Sequence of chain 1.A:
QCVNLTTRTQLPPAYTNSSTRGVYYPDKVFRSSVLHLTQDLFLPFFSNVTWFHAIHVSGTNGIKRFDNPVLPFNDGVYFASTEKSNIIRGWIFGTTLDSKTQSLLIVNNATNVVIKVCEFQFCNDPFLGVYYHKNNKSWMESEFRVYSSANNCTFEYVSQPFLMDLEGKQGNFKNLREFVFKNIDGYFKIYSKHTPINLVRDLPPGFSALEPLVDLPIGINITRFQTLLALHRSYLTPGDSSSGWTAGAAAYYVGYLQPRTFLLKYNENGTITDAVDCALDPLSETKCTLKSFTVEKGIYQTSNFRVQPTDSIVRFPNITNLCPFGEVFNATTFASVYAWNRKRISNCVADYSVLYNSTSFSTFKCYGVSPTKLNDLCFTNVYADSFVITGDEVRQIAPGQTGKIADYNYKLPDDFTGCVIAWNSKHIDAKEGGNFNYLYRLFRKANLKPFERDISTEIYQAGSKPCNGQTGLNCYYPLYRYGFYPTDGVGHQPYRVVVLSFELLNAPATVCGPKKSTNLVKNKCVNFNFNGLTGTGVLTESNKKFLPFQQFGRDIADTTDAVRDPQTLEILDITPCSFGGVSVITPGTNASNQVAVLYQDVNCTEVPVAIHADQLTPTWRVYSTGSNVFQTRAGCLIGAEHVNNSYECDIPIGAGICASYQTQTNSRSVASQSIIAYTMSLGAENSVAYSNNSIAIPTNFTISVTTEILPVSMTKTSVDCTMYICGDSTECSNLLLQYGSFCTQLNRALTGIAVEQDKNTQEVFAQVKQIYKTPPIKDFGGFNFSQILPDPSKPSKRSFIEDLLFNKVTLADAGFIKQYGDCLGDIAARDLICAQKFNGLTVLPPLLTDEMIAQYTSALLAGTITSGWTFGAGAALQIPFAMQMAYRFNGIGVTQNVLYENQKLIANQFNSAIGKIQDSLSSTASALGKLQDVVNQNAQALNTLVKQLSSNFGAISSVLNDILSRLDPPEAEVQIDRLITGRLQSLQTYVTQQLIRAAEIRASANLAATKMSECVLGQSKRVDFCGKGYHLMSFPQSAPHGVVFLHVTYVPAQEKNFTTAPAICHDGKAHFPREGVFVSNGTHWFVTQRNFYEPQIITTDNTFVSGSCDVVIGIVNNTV

The protein below binds the small molecule below.
Small molecule (SMILES): CC(=O)N[C@H]1[C@H](O[C@H]2[C@H](O)[C@@H](NC(C)=O)CO[C@@H]2CO)O[C@H](CO)[C@@H](O)[C@@H]1O

Binding-site contacts:
Ligand atom O5 contacts residue ASN122 of chain 1.A at 2.4 Å (h-bond).
Ligand atom C6 contacts residue THR124 of chain 1.A at 3.2 Å.
Ligand atom C2 contacts residue ASN122 of chain 1.A at 2.5 Å.
Ligand atom O5 contacts residue THR124 of chain 1.A at 3.7 Å.
Ligand atom O5 contacts residue ASN125 of chain 1.A at 4.5 Å.
Ligand atom C3 contacts residue ASN122 of chain 1.A at 3.8 Å.
Ligand atom C1 contacts residue ASN122 of chain 1.A at 1.5 Å.
Ligand atom C4 contacts residue ASN122 of chain 1.A at 4.3 Å.
Ligand atom C6 contacts residue ASN125 of chain 1.A at 3.5 Å.
Ligand atom N2 contacts residue ASN122 of chain 1.A at 3.2 Å (h-bond).
Ligand atom O3 contacts residue VAL127 of chain 1.A at 3.8 Å.
Ligand atom O6 contacts residue THR124 of chain 1.A at 4.0 Å.
Ligand atom O6 contacts residue ASN125 of chain 1.A at 3.9 Å.
Ligand atom C5 contacts residue THR124 of chain 1.A at 3.7 Å.
Ligand atom O3 contacts residue ASN122 of chain 1.A at 4.3 Å.
Ligand atom C5 contacts residue ASN122 of chain 1.A at 3.6 Å.
Ligand atom O7 contacts residue ASN122 of chain 1.A at 4.3 Å.
Ligand atom O5 contacts residue VAL127 of chain 1.A at 4.5 Å.
Ligand atom C7 contacts residue ASN122 of chain 1.A at 4.2 Å.